Sequence of chain 1.A:
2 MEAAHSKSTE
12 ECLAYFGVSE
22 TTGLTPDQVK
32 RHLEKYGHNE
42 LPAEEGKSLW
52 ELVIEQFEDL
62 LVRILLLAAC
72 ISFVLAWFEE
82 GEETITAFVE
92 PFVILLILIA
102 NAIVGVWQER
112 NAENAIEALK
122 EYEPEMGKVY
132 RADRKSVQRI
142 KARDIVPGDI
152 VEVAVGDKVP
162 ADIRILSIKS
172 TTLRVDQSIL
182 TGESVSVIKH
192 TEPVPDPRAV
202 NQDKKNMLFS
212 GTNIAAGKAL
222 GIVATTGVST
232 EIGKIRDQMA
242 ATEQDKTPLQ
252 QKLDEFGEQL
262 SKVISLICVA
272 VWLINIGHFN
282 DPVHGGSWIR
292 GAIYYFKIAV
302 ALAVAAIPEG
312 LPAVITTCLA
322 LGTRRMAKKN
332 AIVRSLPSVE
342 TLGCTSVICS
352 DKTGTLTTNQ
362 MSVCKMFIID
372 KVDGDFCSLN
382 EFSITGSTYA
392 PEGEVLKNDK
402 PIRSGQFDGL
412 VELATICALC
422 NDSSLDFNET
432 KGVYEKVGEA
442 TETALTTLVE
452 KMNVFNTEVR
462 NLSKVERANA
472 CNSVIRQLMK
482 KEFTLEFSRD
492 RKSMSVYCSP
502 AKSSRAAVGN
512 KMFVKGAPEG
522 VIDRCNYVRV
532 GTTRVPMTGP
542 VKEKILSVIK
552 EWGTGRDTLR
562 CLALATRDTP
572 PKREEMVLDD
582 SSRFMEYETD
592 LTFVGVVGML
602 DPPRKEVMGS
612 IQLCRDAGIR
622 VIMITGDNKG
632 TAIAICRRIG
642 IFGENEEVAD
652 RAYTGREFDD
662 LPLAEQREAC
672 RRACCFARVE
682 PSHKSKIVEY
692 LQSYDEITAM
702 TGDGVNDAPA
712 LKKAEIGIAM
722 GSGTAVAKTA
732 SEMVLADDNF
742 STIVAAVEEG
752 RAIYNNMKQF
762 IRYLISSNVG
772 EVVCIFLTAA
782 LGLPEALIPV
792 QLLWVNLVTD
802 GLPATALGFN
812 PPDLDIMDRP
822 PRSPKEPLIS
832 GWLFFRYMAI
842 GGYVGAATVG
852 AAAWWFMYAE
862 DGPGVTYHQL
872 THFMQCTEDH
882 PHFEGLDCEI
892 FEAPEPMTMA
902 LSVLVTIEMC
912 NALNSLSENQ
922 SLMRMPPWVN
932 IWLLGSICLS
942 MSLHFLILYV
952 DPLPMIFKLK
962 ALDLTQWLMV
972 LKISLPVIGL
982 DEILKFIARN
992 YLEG

Binding-site contacts:
Ligand atom O3A contacts residue ARG561 of chain 1.A at 3.4 Å.
Ligand atom C6F contacts residue PHE488 of chain 1.A at 3.7 Å (hydrophobic).
Ligand atom O5F contacts residue GLU443 of chain 1.A at 3.2 Å.
Ligand atom O6F contacts residue GLY517 of chain 1.A at 3.1 Å.
Ligand atom C2F contacts residue ARG175 of chain 1.A at 3.5 Å.
Ligand atom N2F contacts residue ARG561 of chain 1.A at 3.3 Å (salt-bridge).
Ligand atom O1A contacts residue CYS562 of chain 1.A at 3.6 Å.
Ligand atom O3F contacts residue GLU440 of chain 1.A at 3.4 Å (salt-bridge).
Ligand atom C3F contacts residue THR442 of chain 1.A at 3.6 Å.
Ligand atom O7F contacts residue PHE488 of chain 1.A at 3.5 Å.
Ligand atom N4F contacts residue LYS516 of chain 1.A at 3.6 Å.
Ligand atom O7F contacts residue LYS493 of chain 1.A at 3.7 Å.
Ligand atom O3F contacts residue SER187 of chain 1.A at 3.8 Å.
Ligand atom O2' contacts residue ARG175 of chain 1.A at 3.1 Å (salt-bridge).
Ligand atom O4F contacts residue MET495 of chain 1.A at 3.0 Å.
Ligand atom N6F contacts residue LEU563 of chain 1.A at 3.7 Å.
Ligand atom O2F contacts residue ARG561 of chain 1.A at 2.8 Å (salt-bridge).
Ligand atom O3F contacts residue ARG175 of chain 1.A at 3.3 Å (salt-bridge).
Ligand atom O4F contacts residue LYS516 of chain 1.A at 3.7 Å.
Ligand atom O3A contacts residue CYS562 of chain 1.A at 3.2 Å (h-bond).
Ligand atom O6F contacts residue LYS493 of chain 1.A at 3.4 Å (salt-bridge).
Ligand atom C3' contacts residue ARG561 of chain 1.A at 3.5 Å.
Ligand atom O3F contacts residue THR442 of chain 1.A at 3.3 Å (h-bond).
Ligand atom C1F contacts residue ARG175 of chain 1.A at 3.8 Å.
Ligand atom O6F contacts residue PHE488 of chain 1.A at 3.4 Å.
Ligand atom O1A contacts residue PRO519 of chain 1.A at 3.8 Å.
Ligand atom N2F contacts residue ARG175 of chain 1.A at 3.4 Å (salt-bridge).
Ligand atom O3F contacts residue ARG561 of chain 1.A at 3.8 Å.
Ligand atom N6F contacts residue PHE488 of chain 1.A at 3.3 Å.
Ligand atom O3' contacts residue ARG561 of chain 1.A at 3.5 Å (salt-bridge).
Ligand atom O6F contacts residue LEU563 of chain 1.A at 3.6 Å.
Ligand atom O5F contacts residue LYS516 of chain 1.A at 2.9 Å (salt-bridge).
Ligand atom C2 contacts residue LYS493 of chain 1.A at 3.8 Å.
Ligand atom C5' contacts residue ARG561 of chain 1.A at 3.5 Å.
Ligand atom N2F contacts residue THR442 of chain 1.A at 3.7 Å.
Ligand atom O7F contacts residue ALA518 of chain 1.A at 3.5 Å (h-bond).
Ligand atom O5F contacts residue THR442 of chain 1.A at 3.6 Å.
Ligand atom C3F contacts residue ARG175 of chain 1.A at 3.6 Å.
Ligand atom C2 contacts residue ARG490 of chain 1.A at 3.8 Å.
Ligand atom O6F contacts residue ALA518 of chain 1.A at 3.5 Å (h-bond).

This small molecule binds to this protein.
Small molecule (SMILES): Nc1ncnc2c1ncn2[C@@H]1O[C@H](COP(=O)(O)O)[C@H]2OC3(O[C@H]21)C([N+](=O)[O-])=CC([N+](=O)[O-])C=C3[N+](=O)[O-]